Binding-site contacts:
Ligand atom SD contacts residue ARG134 of chain 1.O at 3.9 Å.
Ligand atom CD1 contacts residue HIS132 of chain 1.O at 3.8 Å.
Ligand atom CB contacts residue ARG134 of chain 1.O at 4.5 Å.
Ligand atom CA contacts residue ARG134 of chain 1.O at 4.0 Å.
Ligand atom CG contacts residue HIS132 of chain 1.O at 3.5 Å.
Ligand atom CG contacts residue ARG134 of chain 1.O at 3.6 Å.
Ligand atom CD2 contacts residue HIS132 of chain 1.O at 4.0 Å.
Ligand atom NE1 contacts residue HIS132 of chain 1.O at 4.4 Å.
Ligand atom O contacts residue ARG134 of chain 1.O at 3.8 Å.
Ligand atom C contacts residue ARG134 of chain 1.O at 3.6 Å.
Ligand atom CA contacts residue ARG134 of chain 1.O at 3.8 Å.
Ligand atom N contacts residue ARG134 of chain 1.O at 3.8 Å.
Ligand atom NZ contacts residue GLN180 of chain 1.HC at 4.1 Å.
Ligand atom CB contacts residue HIS132 of chain 1.O at 3.6 Å.
Ligand atom N contacts residue ARG134 of chain 1.O at 3.7 Å.

Sequence of chain 1.O:
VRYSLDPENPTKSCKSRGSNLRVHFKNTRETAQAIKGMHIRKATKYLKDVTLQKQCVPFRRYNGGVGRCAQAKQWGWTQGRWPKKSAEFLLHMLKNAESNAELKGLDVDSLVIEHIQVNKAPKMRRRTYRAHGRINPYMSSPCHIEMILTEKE

A protein and the small-molecule ligand that binds it are described below.
Small molecule (SMILES): CSCC[C@H](NC(=O)CN)C(=O)N[C@@H](CC1=c2ccccc2=NC1)C(=O)N[C@@H](CCCN=C(N)N)C(=O)N[C@@H](Cc1ccccc1)C(=O)N[C@@H](Cc1ccc(O)cc1)C(=O)N[C@H](C(=O)N[C@@H](CCC(=O)O)C(=O)N[C@@H](CC(=O)O)C(=O)N[C@@H](CO)C(=O)N1CCC[C@H]1C(=O)NCC(=O)N[C@@H](CC(C)C)C(=O)N[C@@H](CCCCN)C(=O)N[C@H](C=O)C(C)C)[C@@H](C)O

Sequence of chain 1.HC:
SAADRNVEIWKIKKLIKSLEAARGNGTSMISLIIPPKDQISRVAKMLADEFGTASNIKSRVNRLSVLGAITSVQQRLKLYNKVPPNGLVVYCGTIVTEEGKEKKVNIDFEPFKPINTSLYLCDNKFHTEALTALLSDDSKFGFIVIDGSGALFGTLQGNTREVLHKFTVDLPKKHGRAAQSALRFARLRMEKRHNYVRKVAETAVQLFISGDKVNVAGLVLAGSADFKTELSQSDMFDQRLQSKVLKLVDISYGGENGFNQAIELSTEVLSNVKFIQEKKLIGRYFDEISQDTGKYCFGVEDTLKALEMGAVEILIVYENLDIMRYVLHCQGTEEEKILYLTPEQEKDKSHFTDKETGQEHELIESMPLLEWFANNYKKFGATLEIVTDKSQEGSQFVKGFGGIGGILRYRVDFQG